Sequence of chain 4.A:
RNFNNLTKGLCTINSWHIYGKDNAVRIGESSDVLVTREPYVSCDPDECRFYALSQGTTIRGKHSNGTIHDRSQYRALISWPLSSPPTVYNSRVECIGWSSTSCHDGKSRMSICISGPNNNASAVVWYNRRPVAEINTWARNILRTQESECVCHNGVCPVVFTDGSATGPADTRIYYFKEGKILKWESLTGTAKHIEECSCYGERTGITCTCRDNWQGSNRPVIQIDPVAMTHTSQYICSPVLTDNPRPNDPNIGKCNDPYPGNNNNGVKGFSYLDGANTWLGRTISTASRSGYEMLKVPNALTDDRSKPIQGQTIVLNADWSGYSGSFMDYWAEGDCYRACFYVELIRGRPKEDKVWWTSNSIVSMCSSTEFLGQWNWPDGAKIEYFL

This small molecule binds to this protein.
Small molecule (SMILES): CC(=O)N[C@H]1[C@H](O[C@H]2[C@H](O)[C@@H](NC(C)=O)CO[C@@H]2CO)O[C@H](CO)[C@@H](O[C@@H]2O[C@H](CO[C@H]3O[C@H](CO[C@H]4O[C@H](CO)[C@@H](O)[C@H](O)[C@@H]4O)[C@@H](O)[C@H](O[C@H]4O[C@H](CO)[C@@H](O)[C@H](O)[C@@H]4O)[C@@H]3O)[C@@H](O)[C@H](O[C@H]3O[C@H](CO)[C@@H](O)[C@H](O)[C@@H]3O[C@H]3O[C@H](CO)[C@@H](O)[C@H](O)[C@@H]3O[C@H]3O[C@H](CO)[C@@H](O)[C@H](O)[C@@H]3O)[C@@H]2O)[C@@H]1O

Sequence of chain 2.A:
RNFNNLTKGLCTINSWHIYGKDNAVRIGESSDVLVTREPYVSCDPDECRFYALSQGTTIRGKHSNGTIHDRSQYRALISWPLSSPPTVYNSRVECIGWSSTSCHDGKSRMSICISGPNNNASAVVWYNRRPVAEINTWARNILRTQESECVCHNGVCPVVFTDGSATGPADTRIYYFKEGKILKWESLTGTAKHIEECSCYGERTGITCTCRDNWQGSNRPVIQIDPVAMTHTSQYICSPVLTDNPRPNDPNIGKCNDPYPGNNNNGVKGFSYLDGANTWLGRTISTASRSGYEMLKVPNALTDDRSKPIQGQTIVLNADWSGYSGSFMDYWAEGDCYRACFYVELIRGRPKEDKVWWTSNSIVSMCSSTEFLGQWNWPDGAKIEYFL

Binding-site contacts:
Ligand atom O6 contacts residue GLN384 of chain 2.A at 3.4 Å.
Ligand atom C6 contacts residue LEU382 of chain 2.A at 3.3 Å (hydrophobic).
Ligand atom O5 contacts residue GLN384 of chain 2.A at 3.4 Å (h-bond).
Ligand atom C6 contacts residue PRO318 of chain 2.A at 3.5 Å (hydrophobic).
Ligand atom O3 contacts residue ARG292 of chain 2.A at 3.0 Å (salt-bridge).
Ligand atom O5 contacts residue ARG292 of chain 2.A at 3.6 Å (salt-bridge).
Ligand atom O6 contacts residue ASP259 of chain 2.A at 2.6 Å (salt-bridge).
Ligand atom O4 contacts residue THR296 of chain 2.A at 3.5 Å.
Ligand atom C6 contacts residue ILE319 of chain 2.A at 3.5 Å (hydrophobic).
Ligand atom O5 contacts residue ASP259 of chain 2.A at 3.8 Å.
Ligand atom O4 contacts residue GLY321 of chain 2.A at 3.6 Å.
Ligand atom C6 contacts residue ILE294 of chain 2.A at 3.6 Å (hydrophobic).
Ligand atom C7 contacts residue ASN129 of chain 4.A at 3.6 Å.
Ligand atom C4 contacts residue GLU303 of chain 2.A at 3.5 Å.
Ligand atom O4 contacts residue ARG256 of chain 2.A at 3.2 Å (salt-bridge).
Ligand atom O3 contacts residue ASP259 of chain 2.A at 3.1 Å (salt-bridge).
Ligand atom C5 contacts residue ILE319 of chain 2.A at 3.5 Å (hydrophobic).
Ligand atom O3 contacts residue ASN258 of chain 2.A at 2.9 Å (h-bond).
Ligand atom O4 contacts residue GLU303 of chain 2.A at 2.7 Å (salt-bridge).
Ligand atom C2 contacts residue ASN129 of chain 4.A at 2.5 Å.
Ligand atom O5 contacts residue ASN129 of chain 4.A at 2.3 Å (h-bond).
Ligand atom O3 contacts residue GLN320 of chain 2.A at 3.3 Å.
Ligand atom C5 contacts residue ARG292 of chain 2.A at 3.7 Å.
Ligand atom O2 contacts residue ASN258 of chain 2.A at 3.4 Å (h-bond).
Ligand atom O6 contacts residue LEU382 of chain 2.A at 3.7 Å.
Ligand atom O2 contacts residue LEU305 of chain 2.A at 3.6 Å.
Ligand atom O5 contacts residue GLY383 of chain 2.A at 3.3 Å.
Ligand atom C3 contacts residue GLU303 of chain 2.A at 3.4 Å.
Ligand atom N2 contacts residue ASN129 of chain 4.A at 3.0 Å (h-bond).
Ligand atom C1 contacts residue ASN129 of chain 4.A at 1.4 Å.
Ligand atom O4 contacts residue ARG292 of chain 2.A at 3.5 Å (salt-bridge).
Ligand atom C8 contacts residue ASN128 of chain 4.A at 3.7 Å.
Ligand atom C5 contacts residue ASN129 of chain 4.A at 3.6 Å.
Ligand atom O2 contacts residue GLY321 of chain 2.A at 3.2 Å.
Ligand atom C6 contacts residue GLN320 of chain 2.A at 3.8 Å.
Ligand atom O3 contacts residue GLU303 of chain 2.A at 2.8 Å (salt-bridge).
Ligand atom C3 contacts residue GLY321 of chain 2.A at 3.2 Å.
Ligand atom O6 contacts residue ILE319 of chain 2.A at 3.3 Å (h-bond).
Ligand atom O6 contacts residue ILE294 of chain 2.A at 2.6 Å (h-bond).
Ligand atom O3 contacts residue GLY321 of chain 2.A at 3.2 Å (h-bond).